A protein and the small-molecule ligand that binds it are described below.
Small molecule (SMILES): N#Cc1cc(-c2cccc(C3(CN)CCOCC3)c2)ccc1N

Sequence of chain 1.A:
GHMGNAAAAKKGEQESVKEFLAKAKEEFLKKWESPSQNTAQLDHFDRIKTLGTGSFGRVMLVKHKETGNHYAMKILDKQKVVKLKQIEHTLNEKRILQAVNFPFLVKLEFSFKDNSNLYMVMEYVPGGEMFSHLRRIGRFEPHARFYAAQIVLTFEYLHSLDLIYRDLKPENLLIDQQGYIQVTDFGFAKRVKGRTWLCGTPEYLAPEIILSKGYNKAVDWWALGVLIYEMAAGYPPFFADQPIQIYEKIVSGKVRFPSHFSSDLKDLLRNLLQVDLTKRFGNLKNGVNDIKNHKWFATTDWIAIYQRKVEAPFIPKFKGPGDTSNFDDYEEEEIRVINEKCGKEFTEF

Binding-site contacts:
Ligand atom C7 contacts residue GLU130 of chain 1.A at 3.8 Å.
Ligand atom C17 contacts residue ALA73 of chain 1.A at 3.4 Å (hydrophobic).
Ligand atom C13 contacts residue THR186 of chain 1.A at 3.9 Å.
Ligand atom C3 contacts residue THR54 of chain 1.A at 3.4 Å.
Ligand atom C18 contacts residue VAL60 of chain 1.A at 3.9 Å (hydrophobic).
Ligand atom C3 contacts residue GLY55 of chain 1.A at 4.0 Å.
Ligand atom N contacts residue ASP187 of chain 1.A at 2.7 Å (salt-bridge).
Ligand atom N1 contacts residue MET123 of chain 1.A at 3.6 Å.
Ligand atom C8 contacts residue GLY53 of chain 1.A at 3.7 Å.
Ligand atom C15 contacts residue ALA73 of chain 1.A at 3.9 Å (hydrophobic).
Ligand atom C16 contacts residue LEU176 of chain 1.A at 3.5 Å (hydrophobic).
Ligand atom C11 contacts residue VAL60 of chain 1.A at 3.9 Å (hydrophobic).
Ligand atom N2 contacts residue ALA73 of chain 1.A at 3.6 Å.
Ligand atom C17 contacts residue GLU124 of chain 1.A at 3.9 Å.
Ligand atom C14 contacts residue MET123 of chain 1.A at 3.7 Å (hydrophobic).
Ligand atom C12 contacts residue VAL60 of chain 1.A at 3.9 Å (hydrophobic).
Ligand atom C2 contacts residue THR54 of chain 1.A at 3.6 Å.
Ligand atom C16 contacts residue ALA73 of chain 1.A at 3.7 Å (hydrophobic).
Ligand atom C17 contacts residue LEU176 of chain 1.A at 3.5 Å (hydrophobic).
Ligand atom C contacts residue ASP187 of chain 1.A at 3.7 Å.
Ligand atom N1 contacts residue ALA73 of chain 1.A at 3.7 Å.
Ligand atom N contacts residue ASN174 of chain 1.A at 2.9 Å (h-bond).
Ligand atom C contacts residue ASN174 of chain 1.A at 3.6 Å.
Ligand atom C8 contacts residue LEU52 of chain 1.A at 3.5 Å (hydrophobic).
Ligand atom C7 contacts residue GLY53 of chain 1.A at 3.9 Å.
Ligand atom N2 contacts residue GLU124 of chain 1.A at 3.7 Å.
Ligand atom C10 contacts residue VAL60 of chain 1.A at 3.9 Å (hydrophobic).
Ligand atom N2 contacts residue LEU176 of chain 1.A at 3.9 Å.
Ligand atom C5 contacts residue ASP187 of chain 1.A at 3.5 Å.
Ligand atom N1 contacts residue VAL107 of chain 1.A at 3.8 Å.
Ligand atom C14 contacts residue THR186 of chain 1.A at 3.6 Å.
Ligand atom N2 contacts residue TYR125 of chain 1.A at 3.5 Å.
Ligand atom C13 contacts residue VAL60 of chain 1.A at 3.9 Å (hydrophobic).
Ligand atom N contacts residue GLU173 of chain 1.A at 3.8 Å.
Ligand atom C8 contacts residue GLU130 of chain 1.A at 3.6 Å.
Ligand atom C15 contacts residue THR186 of chain 1.A at 3.8 Å.
Ligand atom C17 contacts residue VAL126 of chain 1.A at 4.0 Å (hydrophobic).
Ligand atom N2 contacts residue VAL126 of chain 1.A at 2.9 Å (h-bond).
Ligand atom C18 contacts residue LEU176 of chain 1.A at 3.6 Å (hydrophobic).
Ligand atom N1 contacts residue GLU124 of chain 1.A at 3.2 Å (salt-bridge).